Binding-site contacts:
Ligand atom O contacts residue ASN180 of chain 1.A at 2.9 Å (h-bond).
Ligand atom C contacts residue ASN231 of chain 1.A at 3.7 Å.
Ligand atom C contacts residue ASN180 of chain 1.A at 3.6 Å.
Ligand atom CB contacts residue TRP235 of chain 1.A at 3.9 Å (hydrophobic).
Ligand atom CB contacts residue ASN231 of chain 1.A at 3.6 Å.
Ligand atom O2P contacts residue LYS54 of chain 1.A at 3.4 Å (salt-bridge).
Ligand atom CB contacts residue ASN231 of chain 1.A at 3.6 Å.
Ligand atom CB contacts residue ASN180 of chain 1.A at 3.2 Å.
Ligand atom O contacts residue LEU179 of chain 1.A at 3.4 Å.
Ligand atom CA contacts residue ASN231 of chain 1.A at 3.8 Å.
Ligand atom O1P contacts residue ARG61 of chain 1.A at 3.0 Å (salt-bridge).
Ligand atom CG contacts residue VAL183 of chain 1.A at 3.8 Å (hydrophobic).
Ligand atom CG2 contacts residue MVO1 of chain 1.E at 3.9 Å.
Ligand atom P contacts residue ARG134 of chain 1.A at 3.8 Å.
Ligand atom O contacts residue VAL183 of chain 1.A at 3.5 Å.
Ligand atom O2P contacts residue ARG61 of chain 1.A at 2.9 Å (salt-bridge).
Ligand atom CG2 contacts residue VAL183 of chain 1.A at 3.7 Å (hydrophobic).
Ligand atom N contacts residue ASN180 of chain 1.A at 3.0 Å (h-bond).
Ligand atom O contacts residue ASN231 of chain 1.A at 3.0 Å (h-bond).
Ligand atom CG2 contacts residue ASN180 of chain 1.A at 3.6 Å.
Ligand atom CG2 contacts residue ARG134 of chain 1.A at 3.8 Å.
Ligand atom P contacts residue TYR135 of chain 1.A at 3.8 Å.
Ligand atom CA contacts residue LEU179 of chain 1.A at 3.8 Å (hydrophobic).
Ligand atom OXT contacts residue LYS54 of chain 1.A at 3.7 Å.
Ligand atom CA contacts residue ASN180 of chain 1.A at 3.2 Å.
Ligand atom N contacts residue ASN231 of chain 1.A at 2.9 Å (h-bond).
Ligand atom P contacts residue ARG61 of chain 1.A at 3.6 Å.
Ligand atom O contacts residue LYS127 of chain 1.A at 2.8 Å (salt-bridge).
Ligand atom CA contacts residue ASN231 of chain 1.A at 3.6 Å.
Ligand atom O1P contacts residue ARG134 of chain 1.A at 2.8 Å (salt-bridge).
Ligand atom C contacts residue LYS127 of chain 1.A at 3.7 Å.
Ligand atom CG1 contacts residue LEU227 of chain 1.A at 3.5 Å (hydrophobic).
Ligand atom O3P contacts residue ARG134 of chain 1.A at 2.8 Å (salt-bridge).
Ligand atom CG1 contacts residue LEU179 of chain 1.A at 3.8 Å (hydrophobic).
Ligand atom O contacts residue LYS54 of chain 1.A at 3.5 Å (salt-bridge).
Ligand atom CB contacts residue ARG65 of chain 1.A at 3.6 Å.
Ligand atom O3P contacts residue TYR135 of chain 1.A at 2.6 Å (h-bond).
Ligand atom OXT contacts residue MVO1 of chain 1.E at 3.6 Å.
Ligand atom CG1 contacts residue MVO1 of chain 1.E at 3.7 Å.
Ligand atom CG2 contacts residue GLY176 of chain 1.A at 3.5 Å.

A protein and the small-molecule ligand that binds it are described below.
Small molecule (SMILES): CC(C)[C@H](NC(=O)[C@@H](NC(=O)[C@H](C)NC(=O)[C@@H]1CCCN1C(=O)[C@@H](N)Cc1ccccc1)[C@@H](C)OP(=O)(O)O)C(=O)O

Sequence of chain 1.A:
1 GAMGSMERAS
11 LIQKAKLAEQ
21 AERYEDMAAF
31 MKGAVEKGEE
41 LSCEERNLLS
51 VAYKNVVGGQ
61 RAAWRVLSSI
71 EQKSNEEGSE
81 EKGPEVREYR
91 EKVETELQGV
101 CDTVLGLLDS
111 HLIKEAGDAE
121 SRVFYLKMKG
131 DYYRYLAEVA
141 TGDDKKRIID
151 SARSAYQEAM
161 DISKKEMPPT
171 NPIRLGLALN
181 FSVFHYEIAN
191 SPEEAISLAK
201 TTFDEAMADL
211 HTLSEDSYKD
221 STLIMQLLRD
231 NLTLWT